Sequence of chain 1.A:
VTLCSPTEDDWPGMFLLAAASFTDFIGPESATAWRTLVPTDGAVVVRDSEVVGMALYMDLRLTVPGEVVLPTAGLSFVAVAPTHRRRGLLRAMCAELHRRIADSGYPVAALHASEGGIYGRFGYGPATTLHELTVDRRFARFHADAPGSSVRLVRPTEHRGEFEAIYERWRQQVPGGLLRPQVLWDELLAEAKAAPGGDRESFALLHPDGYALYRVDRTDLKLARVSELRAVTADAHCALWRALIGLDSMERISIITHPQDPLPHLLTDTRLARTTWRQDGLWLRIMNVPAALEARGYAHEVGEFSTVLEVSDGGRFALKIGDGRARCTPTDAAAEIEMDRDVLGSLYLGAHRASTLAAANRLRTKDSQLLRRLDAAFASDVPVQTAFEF

Binding-site contacts:
Ligand atom C7 contacts residue TRP56 of chain 1.A at 3.9 Å (hydrophobic).
Ligand atom N2 contacts residue SER103 of chain 1.A at 3.1 Å (h-bond).
Ligand atom C4 contacts residue PHE422 of chain 1.A at 3.7 Å (hydrophobic).
Ligand atom F1 contacts residue ALA53 of chain 1.A at 3.3 Å.
Ligand atom C5 contacts residue PHE422 of chain 1.A at 3.5 Å (hydrophobic).
Ligand atom N1 contacts residue ILE48 of chain 1.A at 4.2 Å.
Ligand atom C2 contacts residue GLU421 of chain 1.A at 4.0 Å.
Ligand atom N2 contacts residue TRP56 of chain 1.A at 3.7 Å.
Ligand atom C13 contacts residue ILE48 of chain 1.A at 3.7 Å (hydrophobic).
Ligand atom F1 contacts residue TRP33 of chain 1.A at 3.3 Å.
Ligand atom C6 contacts residue PHE104 of chain 1.A at 4.0 Å (hydrophobic).
Ligand atom N1 contacts residue SER103 of chain 1.A at 3.8 Å.
Ligand atom C3 contacts residue PHE422 of chain 1.A at 3.4 Å (hydrophobic).
Ligand atom C9 contacts residue TRP56 of chain 1.A at 4.0 Å (hydrophobic).
Ligand atom C9 contacts residue ARG57 of chain 1.A at 4.0 Å.
Ligand atom C12 contacts residue TRP56 of chain 1.A at 3.5 Å (hydrophobic).
Ligand atom C8 contacts residue PHE104 of chain 1.A at 3.3 Å (hydrophobic).
Ligand atom C6 contacts residue TRP56 of chain 1.A at 3.6 Å (hydrophobic).
Ligand atom C9 contacts residue ALA53 of chain 1.A at 3.5 Å (hydrophobic).
Ligand atom C6 contacts residue SER103 of chain 1.A at 4.0 Å.
Ligand atom C8 contacts residue ALA53 of chain 1.A at 3.7 Å (hydrophobic).
Ligand atom C10 contacts residue LEU83 of chain 1.A at 3.7 Å (hydrophobic).
Ligand atom C8 contacts residue TRP56 of chain 1.A at 4.1 Å (hydrophobic).
Ligand atom C2 contacts residue PHE422 of chain 1.A at 4.1 Å (hydrophobic).
Ligand atom F1 contacts residue ARG57 of chain 1.A at 2.9 Å.
Ligand atom C10 contacts residue ARG57 of chain 1.A at 3.9 Å.
Ligand atom C10 contacts residue TRP56 of chain 1.A at 3.8 Å (hydrophobic).
Ligand atom N1 contacts residue PHE422 of chain 1.A at 4.0 Å.
Ligand atom C11 contacts residue TRP56 of chain 1.A at 3.5 Å (hydrophobic).
Ligand atom C11 contacts residue MET85 of chain 1.A at 3.8 Å (hydrophobic).
Ligand atom C5 contacts residue SER103 of chain 1.A at 3.5 Å.
Ligand atom C13 contacts residue TRP56 of chain 1.A at 3.6 Å (hydrophobic).
Ligand atom C10 contacts residue VAL60 of chain 1.A at 3.7 Å (hydrophobic).
Ligand atom C9 contacts residue LEU83 of chain 1.A at 4.0 Å (hydrophobic).
Ligand atom N2 contacts residue PHE422 of chain 1.A at 4.0 Å.
Ligand atom C11 contacts residue LEU83 of chain 1.A at 3.8 Å (hydrophobic).
Ligand atom C7 contacts residue PHE104 of chain 1.A at 3.2 Å (hydrophobic).
Ligand atom F1 contacts residue LEU83 of chain 1.A at 4.1 Å.
Ligand atom C12 contacts residue ILE48 of chain 1.A at 3.7 Å (hydrophobic).
Ligand atom N1 contacts residue TRP56 of chain 1.A at 3.5 Å.

This small molecule binds to this protein.
Small molecule (SMILES): Fc1ccc(NN=Cc2ccc(Cl)cc2)cc1